This small molecule binds to this protein.
Small molecule (SMILES): Cc1cc(-c2noc(C(F)(F)F)n2)ccc1OCCCc1cc(C(=O)N(C)C)no1

Binding-site contacts:
Ligand atom C22 contacts residue ALA145 of chain 37.A at 3.6 Å (hydrophobic).
Ligand atom N02 contacts residue THR97 of chain 37.A at 3.4 Å.
Ligand atom C14 contacts residue ILE119 of chain 37.A at 3.6 Å (hydrophobic).
Ligand atom O01 contacts residue THR97 of chain 37.A at 3.6 Å.
Ligand atom C05 contacts residue TYR193 of chain 37.A at 3.3 Å (hydrophobic).
Ligand atom O23 contacts residue LEU220 of chain 37.A at 3.2 Å.
Ligand atom C06 contacts residue TYR193 of chain 37.A at 3.8 Å (hydrophobic).
Ligand atom C22 contacts residue ALA169 of chain 37.A at 3.5 Å (hydrophobic).
Ligand atom C08 contacts residue MET241 of chain 37.A at 3.6 Å (hydrophobic).
Ligand atom N28 contacts residue TYR193 of chain 37.A at 3.4 Å.
Ligand atom C13 contacts residue ILE119 of chain 37.A at 3.4 Å (hydrophobic).
Ligand atom C08 contacts residue ALA117 of chain 37.A at 3.8 Å (hydrophobic).
Ligand atom N20 contacts residue ILE184 of chain 37.A at 3.8 Å.
Ligand atom F24 contacts residue ALA169 of chain 37.A at 3.3 Å.
Ligand atom F25 contacts residue ALA145 of chain 37.A at 3.0 Å.
Ligand atom C17 contacts residue ILE184 of chain 37.A at 3.4 Å (hydrophobic).
Ligand atom C21 contacts residue ILE182 of chain 37.A at 3.4 Å (hydrophobic).
Ligand atom C29 contacts residue VAL195 of chain 37.A at 3.4 Å (hydrophobic).
Ligand atom O01 contacts residue PHE115 of chain 37.A at 3.5 Å.
Ligand atom F26 contacts residue MET146 of chain 37.A at 3.2 Å.
Ligand atom N20 contacts residue ILE182 of chain 37.A at 3.3 Å.
Ligand atom F26 contacts residue PHE147 of chain 37.A at 2.6 Å.
Ligand atom C29 contacts residue SER194 of chain 37.A at 3.5 Å.
Ligand atom C22 contacts residue PHE147 of chain 37.A at 3.8 Å (hydrophobic).
Ligand atom C12 contacts residue ILE119 of chain 37.A at 3.4 Å (hydrophobic).
Ligand atom N19 contacts residue LEU220 of chain 37.A at 3.1 Å.
Ligand atom C07 contacts residue TYR193 of chain 37.A at 3.6 Å (hydrophobic).
Ligand atom C16 contacts residue ILE184 of chain 37.A at 3.2 Å (hydrophobic).
Ligand atom C04 contacts residue TYR193 of chain 37.A at 3.8 Å (hydrophobic).
Ligand atom C30 contacts residue TYR193 of chain 37.A at 3.8 Å (hydrophobic).
Ligand atom N20 contacts residue PHE147 of chain 37.A at 3.4 Å.
Ligand atom O10 contacts residue ILE95 of chain 37.A at 3.3 Å.
Ligand atom F24 contacts residue ILE182 of chain 37.A at 3.6 Å.
Ligand atom F26 contacts residue ALA169 of chain 37.A at 2.5 Å.
Ligand atom F26 contacts residue ALA145 of chain 37.A at 2.9 Å.
Ligand atom F25 contacts residue VAL171 of chain 37.A at 3.1 Å.
Ligand atom C21 contacts residue PHE147 of chain 37.A at 3.8 Å (hydrophobic).
Ligand atom C29 contacts residue TYR193 of chain 37.A at 3.5 Å (hydrophobic).
Ligand atom C30 contacts residue PHE115 of chain 37.A at 3.6 Å (hydrophobic).
Ligand atom N02 contacts residue PHE115 of chain 37.A at 3.6 Å.

Sequence of chain 37.A:
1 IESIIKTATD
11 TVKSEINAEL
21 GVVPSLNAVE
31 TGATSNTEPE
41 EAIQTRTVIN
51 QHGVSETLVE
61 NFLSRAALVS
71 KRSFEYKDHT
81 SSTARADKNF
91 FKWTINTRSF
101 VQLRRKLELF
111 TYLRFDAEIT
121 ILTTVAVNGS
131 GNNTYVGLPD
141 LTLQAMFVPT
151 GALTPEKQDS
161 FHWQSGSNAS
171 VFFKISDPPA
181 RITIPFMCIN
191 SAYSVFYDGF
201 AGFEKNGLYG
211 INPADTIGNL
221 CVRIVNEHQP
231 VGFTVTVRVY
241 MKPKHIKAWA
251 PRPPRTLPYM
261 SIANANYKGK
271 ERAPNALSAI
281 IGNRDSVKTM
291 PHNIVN

Sequence of chain 37.B:
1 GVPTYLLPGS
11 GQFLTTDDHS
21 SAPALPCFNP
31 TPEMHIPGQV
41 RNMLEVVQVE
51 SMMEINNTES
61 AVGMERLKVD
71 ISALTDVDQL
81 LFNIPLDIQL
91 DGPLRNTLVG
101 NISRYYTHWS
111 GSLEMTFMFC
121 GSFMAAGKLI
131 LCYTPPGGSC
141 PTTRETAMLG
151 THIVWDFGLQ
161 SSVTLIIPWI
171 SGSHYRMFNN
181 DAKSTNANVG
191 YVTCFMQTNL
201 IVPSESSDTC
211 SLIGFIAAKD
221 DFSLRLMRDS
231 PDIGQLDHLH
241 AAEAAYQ